Binding-site contacts:
Ligand atom N2 contacts residue ASN154 of chain 55.E at 2.9 Å (h-bond).
Ligand atom C7 contacts residue ASN154 of chain 55.E at 3.6 Å.
Ligand atom C2 contacts residue ASN154 of chain 55.E at 2.5 Å.
Ligand atom O5 contacts residue SER157 of chain 55.E at 3.9 Å.
Ligand atom C8 contacts residue ASN154 of chain 55.E at 4.0 Å.
Ligand atom C1 contacts residue SER157 of chain 55.E at 4.2 Å.
Ligand atom O7 contacts residue ASN154 of chain 55.E at 4.0 Å.
Ligand atom C3 contacts residue ASN154 of chain 55.E at 3.8 Å.
Ligand atom C1 contacts residue ASN154 of chain 55.E at 1.4 Å.
Ligand atom O5 contacts residue ASN154 of chain 55.E at 2.4 Å (h-bond).
Ligand atom C4 contacts residue ASN154 of chain 55.E at 4.2 Å.
Ligand atom C1 contacts residue SER156 of chain 55.E at 4.5 Å.
Ligand atom C5 contacts residue ASN154 of chain 55.E at 3.6 Å.

Sequence of chain 55.E:
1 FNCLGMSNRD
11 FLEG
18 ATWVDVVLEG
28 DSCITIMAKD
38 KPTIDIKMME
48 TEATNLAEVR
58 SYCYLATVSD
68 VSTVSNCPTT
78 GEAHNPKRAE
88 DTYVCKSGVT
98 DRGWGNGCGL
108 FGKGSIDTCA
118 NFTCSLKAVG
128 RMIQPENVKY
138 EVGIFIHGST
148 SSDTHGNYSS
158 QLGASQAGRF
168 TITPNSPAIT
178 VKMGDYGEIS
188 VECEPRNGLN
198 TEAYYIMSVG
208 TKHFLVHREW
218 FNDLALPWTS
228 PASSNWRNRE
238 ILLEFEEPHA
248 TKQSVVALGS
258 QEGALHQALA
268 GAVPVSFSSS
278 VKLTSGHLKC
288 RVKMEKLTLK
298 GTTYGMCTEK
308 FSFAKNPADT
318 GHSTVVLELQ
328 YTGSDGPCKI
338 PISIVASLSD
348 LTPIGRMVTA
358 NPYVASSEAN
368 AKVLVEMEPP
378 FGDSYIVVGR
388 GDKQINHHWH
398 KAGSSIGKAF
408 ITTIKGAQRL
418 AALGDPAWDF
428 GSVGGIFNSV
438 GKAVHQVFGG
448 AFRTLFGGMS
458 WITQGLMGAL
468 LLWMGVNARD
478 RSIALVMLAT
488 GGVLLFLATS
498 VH

The protein below binds the small molecule below.
Small molecule (SMILES): CC(=O)N[C@@H]1[C@@H](O)[C@H](O)[C@@H](CO)O[C@H]1O